The small molecule below binds the protein below.
Small molecule (SMILES): OC[C@H]1O[C@@H](O[C@H]2[C@H](O)[C@H](O)[C@H](O[C@H]3[C@H](O)[C@H](O)[C@H](O[C@H]4[C@H](O)[C@H](O)[C@H](O[C@H]5[C@H](O)[C@H](O)[C@H](O[C@H]6[C@H](O)[C@H](O)[C@@H](O)O[C@@H]6CO)O[C@@H]5CO)O[C@@H]4CO)O[C@@H]3CO)O[C@@H]2CO)[C@@H](O)[C@@H](O)[C@@H]1O

Binding-site contacts:
Ligand atom C1 contacts residue TRP113 of chain 1.A at 3.8 Å (hydrophobic).
Ligand atom O5 contacts residue TRP113 of chain 1.A at 4.1 Å.
Ligand atom O2 contacts residue GLY59 of chain 1.A at 3.9 Å.
Ligand atom O6 contacts residue ARG155 of chain 1.A at 3.6 Å (salt-bridge).
Ligand atom C6 contacts residue TRP23 of chain 1.A at 3.5 Å (hydrophobic).
Ligand atom C6 contacts residue TRP60 of chain 1.A at 3.6 Å (hydrophobic).
Ligand atom O3 contacts residue TRP113 of chain 1.A at 4.0 Å.
Ligand atom C3 contacts residue TRP113 of chain 1.A at 3.9 Å (hydrophobic).
Ligand atom C4 contacts residue TRP60 of chain 1.A at 4.1 Å (hydrophobic).
Ligand atom C3 contacts residue GLN62 of chain 1.A at 3.9 Å.
Ligand atom C5 contacts residue TRP113 of chain 1.A at 3.5 Å (hydrophobic).
Ligand atom O5 contacts residue LYS106 of chain 1.A at 3.1 Å (salt-bridge).
Ligand atom C2 contacts residue GLN161 of chain 1.A at 3.4 Å.
Ligand atom C3 contacts residue TRP23 of chain 1.A at 3.7 Å (hydrophobic).
Ligand atom O3 contacts residue GLN161 of chain 1.A at 3.0 Å (h-bond).
Ligand atom C3 contacts residue GLN161 of chain 1.A at 4.0 Å.
Ligand atom O6 contacts residue TRP23 of chain 1.A at 3.6 Å.
Ligand atom C1 contacts residue LYS106 of chain 1.A at 3.5 Å.
Ligand atom C2 contacts residue ASN110 of chain 1.A at 3.5 Å.
Ligand atom O4 contacts residue LYS106 of chain 1.A at 3.1 Å (salt-bridge).
Ligand atom O4 contacts residue TRP60 of chain 1.A at 3.5 Å.
Ligand atom C6 contacts residue GLU115 of chain 1.A at 4.0 Å.
Ligand atom O2 contacts residue ASN110 of chain 1.A at 2.7 Å (h-bond).
Ligand atom C2 contacts residue GLN62 of chain 1.A at 3.6 Å.
Ligand atom O3 contacts residue LYS106 of chain 1.A at 2.9 Å (salt-bridge).
Ligand atom O2 contacts residue LYS106 of chain 1.A at 2.8 Å (salt-bridge).
Ligand atom C4 contacts residue LYS106 of chain 1.A at 4.0 Å.
Ligand atom C6 contacts residue ARG155 of chain 1.A at 3.6 Å.
Ligand atom O4 contacts residue TRP113 of chain 1.A at 3.7 Å.
Ligand atom C3 contacts residue ASN110 of chain 1.A at 3.9 Å.
Ligand atom C3 contacts residue LYS106 of chain 1.A at 3.7 Å.
Ligand atom O3 contacts residue TRP23 of chain 1.A at 3.7 Å.
Ligand atom C5 contacts residue TRP60 of chain 1.A at 3.5 Å (hydrophobic).
Ligand atom C2 contacts residue LYS106 of chain 1.A at 3.7 Å.
Ligand atom C6 contacts residue TRP113 of chain 1.A at 3.6 Å (hydrophobic).
Ligand atom O3 contacts residue GLN62 of chain 1.A at 3.3 Å (h-bond).
Ligand atom C6 contacts residue GLN165 of chain 1.A at 3.9 Å.
Ligand atom O2 contacts residue GLN161 of chain 1.A at 2.6 Å (h-bond).
Ligand atom O3 contacts residue ASN110 of chain 1.A at 3.0 Å (h-bond).
Ligand atom C6 contacts residue GLU74 of chain 1.A at 3.9 Å.

Sequence of chain 1.A:
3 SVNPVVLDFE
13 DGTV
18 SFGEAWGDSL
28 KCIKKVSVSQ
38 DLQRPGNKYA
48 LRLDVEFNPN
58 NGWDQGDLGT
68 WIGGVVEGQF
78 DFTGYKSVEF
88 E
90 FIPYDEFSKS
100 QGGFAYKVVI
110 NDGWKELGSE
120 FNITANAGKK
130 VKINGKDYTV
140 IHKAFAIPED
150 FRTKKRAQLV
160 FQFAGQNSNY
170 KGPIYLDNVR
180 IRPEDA